Sequence of chain 1.E:
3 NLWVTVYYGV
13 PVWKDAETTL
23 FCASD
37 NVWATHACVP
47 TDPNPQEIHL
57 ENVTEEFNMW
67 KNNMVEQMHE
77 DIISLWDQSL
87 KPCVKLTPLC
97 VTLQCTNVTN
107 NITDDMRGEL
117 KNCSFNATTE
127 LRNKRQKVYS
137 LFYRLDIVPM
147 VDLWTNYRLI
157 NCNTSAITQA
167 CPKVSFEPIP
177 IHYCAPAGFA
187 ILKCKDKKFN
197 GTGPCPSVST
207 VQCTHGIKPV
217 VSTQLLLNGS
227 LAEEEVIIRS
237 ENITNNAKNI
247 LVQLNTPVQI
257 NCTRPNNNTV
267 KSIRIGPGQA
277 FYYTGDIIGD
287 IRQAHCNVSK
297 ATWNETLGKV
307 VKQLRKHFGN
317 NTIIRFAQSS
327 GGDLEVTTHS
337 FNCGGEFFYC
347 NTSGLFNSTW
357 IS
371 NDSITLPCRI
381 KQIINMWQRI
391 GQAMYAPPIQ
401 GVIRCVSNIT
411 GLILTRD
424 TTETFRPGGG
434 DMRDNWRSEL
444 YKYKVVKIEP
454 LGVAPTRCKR

The protein below binds the small molecule below.
Small molecule (SMILES): CC(=O)N[C@@H]1[C@@H](O)[C@H](O)[C@@H](CO)O[C@H]1O

Binding-site contacts:
Ligand atom C5 contacts residue ASN238 of chain 1.E at 3.8 Å.
Ligand atom C3 contacts residue ASN238 of chain 1.E at 3.9 Å.
Ligand atom C1 contacts residue ASN238 of chain 1.E at 1.5 Å.
Ligand atom O7 contacts residue ASN238 of chain 1.E at 3.5 Å (h-bond).
Ligand atom N2 contacts residue ASN238 of chain 1.E at 2.9 Å (h-bond).
Ligand atom C2 contacts residue ASN238 of chain 1.E at 2.5 Å.
Ligand atom C6 contacts residue THR240 of chain 1.E at 4.3 Å.
Ligand atom O5 contacts residue ASN238 of chain 1.E at 2.5 Å (h-bond).
Ligand atom O5 contacts residue THR240 of chain 1.E at 3.6 Å (h-bond).
Ligand atom C8 contacts residue ASN238 of chain 1.E at 4.5 Å.
Ligand atom C5 contacts residue THR240 of chain 1.E at 3.9 Å.
Ligand atom C1 contacts residue THR240 of chain 1.E at 3.8 Å.
Ligand atom C7 contacts residue ASN238 of chain 1.E at 3.4 Å.
Ligand atom O5 contacts residue ASN241 of chain 1.E at 4.0 Å.
Ligand atom C4 contacts residue ASN238 of chain 1.E at 4.4 Å.